Sequence of chain 1.B:
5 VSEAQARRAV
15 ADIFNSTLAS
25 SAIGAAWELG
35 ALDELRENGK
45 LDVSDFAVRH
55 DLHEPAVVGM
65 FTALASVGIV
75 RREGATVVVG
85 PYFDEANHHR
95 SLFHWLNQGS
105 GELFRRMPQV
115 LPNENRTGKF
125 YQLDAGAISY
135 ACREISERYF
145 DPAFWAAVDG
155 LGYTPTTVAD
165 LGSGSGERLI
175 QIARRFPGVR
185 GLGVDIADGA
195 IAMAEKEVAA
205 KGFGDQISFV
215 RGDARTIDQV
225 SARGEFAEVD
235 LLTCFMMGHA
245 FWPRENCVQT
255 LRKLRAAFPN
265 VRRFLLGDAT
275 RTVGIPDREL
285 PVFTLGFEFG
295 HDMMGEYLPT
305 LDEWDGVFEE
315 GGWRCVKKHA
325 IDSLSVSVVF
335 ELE

A small-molecule ligand and the protein it binds are described below.
Small molecule (SMILES): O=C(O)[C@H](O)Cc1ccccc1

Binding-site contacts:
Ligand atom CA contacts residue PHE334 of chain 1.B at 4.4 Å (hydrophobic).
Ligand atom CA contacts residue ASP309 of chain 1.B at 3.2 Å.
Ligand atom OXT contacts residue LYS322 of chain 1.B at 3.0 Å (salt-bridge).
Ligand atom CE1 contacts residue CYS319 of chain 1.B at 3.7 Å (hydrophobic).
Ligand atom O contacts residue ASP309 of chain 1.B at 3.3 Å.
Ligand atom CG contacts residue CYS319 of chain 1.B at 2.8 Å (hydrophobic).
Ligand atom OA contacts residue CYS319 of chain 1.B at 2.9 Å (h-bond).
Ligand atom CD2 contacts residue CYS319 of chain 1.B at 3.3 Å (hydrophobic).
Ligand atom CA contacts residue CYS319 of chain 1.B at 2.8 Å (hydrophobic).
Ligand atom CZ contacts residue CYS319 of chain 1.B at 4.0 Å (hydrophobic).
Ligand atom CE2 contacts residue VAL320 of chain 1.B at 3.9 Å (hydrophobic).
Ligand atom CD2 contacts residue VAL320 of chain 1.B at 4.0 Å (hydrophobic).
Ligand atom OA contacts residue PHE334 of chain 1.B at 3.8 Å.
Ligand atom OA contacts residue PHE312 of chain 1.B at 3.3 Å.
Ligand atom CE2 contacts residue CYS319 of chain 1.B at 4.0 Å (hydrophobic).
Ligand atom OXT contacts residue ASP309 of chain 1.B at 3.5 Å (salt-bridge).
Ligand atom OA contacts residue LYS322 of chain 1.B at 4.3 Å.
Ligand atom C contacts residue CYS319 of chain 1.B at 4.2 Å (hydrophobic).
Ligand atom CD2 contacts residue LYS321 of chain 1.B at 3.8 Å.
Ligand atom CD1 contacts residue CYS319 of chain 1.B at 3.4 Å (hydrophobic).
Ligand atom CE2 contacts residue LYS322 of chain 1.B at 4.5 Å.
Ligand atom CA contacts residue LYS322 of chain 1.B at 3.6 Å.
Ligand atom CB contacts residue CYS319 of chain 1.B at 1.7 Å (hydrophobic).
Ligand atom C contacts residue LYS322 of chain 1.B at 3.7 Å.
Ligand atom CB contacts residue LYS322 of chain 1.B at 4.2 Å.
Ligand atom CE2 contacts residue LYS321 of chain 1.B at 4.2 Å.
Ligand atom C contacts residue ASP309 of chain 1.B at 3.2 Å.
Ligand atom CD2 contacts residue LYS322 of chain 1.B at 3.9 Å.
Ligand atom OA contacts residue ASP309 of chain 1.B at 3.0 Å (salt-bridge).